A small-molecule ligand and the protein it binds are described below.
Small molecule (SMILES): O=C(CCCN1CC=C(c2ccc(Cl)cc2)CC1)c1ccc(F)cc1

Binding-site contacts:
Ligand atom C07 contacts residue TRP56 of chain 5.A at 3.7 Å (hydrophobic).
Ligand atom O23 contacts residue ILE48 of chain 5.A at 3.5 Å.
Ligand atom C08 contacts residue GOL1 of chain 5.K at 3.6 Å.
Ligand atom C06 contacts residue ILE48 of chain 5.A at 3.9 Å (hydrophobic).
Ligand atom F01 contacts residue LEU83 of chain 5.A at 3.5 Å.
Ligand atom C04 contacts residue PHE104 of chain 5.A at 3.4 Å (hydrophobic).
Ligand atom C07 contacts residue PHE422 of chain 5.A at 3.7 Å (hydrophobic).
Ligand atom C02 contacts residue TRP56 of chain 5.A at 3.9 Å (hydrophobic).
Ligand atom C25 contacts residue MET85 of chain 5.A at 4.0 Å (hydrophobic).
Ligand atom C22 contacts residue GOL1 of chain 5.K at 3.0 Å.
Ligand atom C04 contacts residue ALA53 of chain 5.A at 3.9 Å (hydrophobic).
Ligand atom C24 contacts residue MET85 of chain 5.A at 4.1 Å (hydrophobic).
Ligand atom C24 contacts residue SER103 of chain 5.A at 3.9 Å.
Ligand atom C06 contacts residue PHE104 of chain 5.A at 4.0 Å (hydrophobic).
Ligand atom C11 contacts residue GLU421 of chain 5.A at 3.4 Å.
Ligand atom F01 contacts residue ARG57 of chain 5.A at 3.4 Å.
Ligand atom C03 contacts residue ALA53 of chain 5.A at 3.4 Å (hydrophobic).
Ligand atom F01 contacts residue VAL60 of chain 5.A at 3.4 Å.
Ligand atom C25 contacts residue TRP56 of chain 5.A at 3.7 Å (hydrophobic).
Ligand atom C02 contacts residue LEU83 of chain 5.A at 3.9 Å (hydrophobic).
Ligand atom O23 contacts residue PHE104 of chain 5.A at 3.7 Å.
Ligand atom F01 contacts residue ALA53 of chain 5.A at 4.1 Å.
Ligand atom C24 contacts residue TRP56 of chain 5.A at 3.6 Å (hydrophobic).
Ligand atom F01 contacts residue TRP56 of chain 5.A at 4.1 Å.
Ligand atom C09 contacts residue TRP56 of chain 5.A at 3.9 Å (hydrophobic).
Ligand atom N10 contacts residue GOL1 of chain 5.K at 4.1 Å.
Ligand atom C07 contacts residue SER103 of chain 5.A at 3.7 Å.
Ligand atom C05 contacts residue PHE104 of chain 5.A at 3.7 Å (hydrophobic).
Ligand atom C03 contacts residue TRP56 of chain 5.A at 4.0 Å (hydrophobic).
Ligand atom C02 contacts residue ARG57 of chain 5.A at 3.9 Å.
Ligand atom C21 contacts residue ASP46 of chain 5.A at 3.3 Å.
Ligand atom C08 contacts residue PHE422 of chain 5.A at 3.6 Å (hydrophobic).
Ligand atom C21 contacts residue GOL1 of chain 5.K at 3.8 Å.
Ligand atom C25 contacts residue LEU83 of chain 5.A at 3.8 Å (hydrophobic).
Ligand atom C22 contacts residue ILE48 of chain 5.A at 4.0 Å (hydrophobic).
Ligand atom C04 contacts residue TRP56 of chain 5.A at 3.9 Å (hydrophobic).
Ligand atom C03 contacts residue PHE104 of chain 5.A at 4.0 Å (hydrophobic).
Ligand atom F01 contacts residue TRP33 of chain 5.A at 3.9 Å.
Ligand atom C05 contacts residue TRP56 of chain 5.A at 3.7 Å (hydrophobic).
Ligand atom C02 contacts residue ALA53 of chain 5.A at 4.0 Å (hydrophobic).

Sequence of chain 5.A:
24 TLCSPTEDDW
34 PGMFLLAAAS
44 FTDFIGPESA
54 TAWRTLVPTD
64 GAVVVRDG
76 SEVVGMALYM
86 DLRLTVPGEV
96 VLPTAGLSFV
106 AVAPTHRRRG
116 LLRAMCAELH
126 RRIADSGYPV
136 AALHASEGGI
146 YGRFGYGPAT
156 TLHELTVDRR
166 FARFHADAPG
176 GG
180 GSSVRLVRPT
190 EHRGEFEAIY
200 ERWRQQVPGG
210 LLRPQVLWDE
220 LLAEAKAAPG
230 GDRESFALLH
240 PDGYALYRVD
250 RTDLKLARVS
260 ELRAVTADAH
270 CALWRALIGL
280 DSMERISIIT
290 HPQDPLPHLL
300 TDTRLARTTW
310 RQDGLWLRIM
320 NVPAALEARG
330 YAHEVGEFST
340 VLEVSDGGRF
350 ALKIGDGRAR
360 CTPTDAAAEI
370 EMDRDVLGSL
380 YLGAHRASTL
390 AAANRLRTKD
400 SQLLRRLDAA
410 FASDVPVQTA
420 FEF